The small molecule below binds the protein below.
Small molecule (SMILES): Cc1ncsc1-c1ccc([C@H](CO)NC(=O)[C@@H]2C[C@@H](O)CN2C(=O)[C@H](C(C)C)n2cc(OCCCCN3CCCN(c4nccc(-c5noc([C@@]6(C)CCCc7sc(N)c(C#N)c76)n5)n4)[C@@H](C)C3)nn2)cc1

Sequence of chain 1.F:
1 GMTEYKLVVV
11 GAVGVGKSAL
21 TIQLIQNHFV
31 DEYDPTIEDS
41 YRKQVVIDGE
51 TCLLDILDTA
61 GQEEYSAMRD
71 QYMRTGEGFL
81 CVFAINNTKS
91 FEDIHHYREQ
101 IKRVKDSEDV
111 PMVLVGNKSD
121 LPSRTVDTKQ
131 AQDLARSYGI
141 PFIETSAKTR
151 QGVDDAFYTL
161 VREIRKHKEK

Binding-site contacts:
Ligand atom N40 contacts residue TYR65 of chain 1.F at 3.6 Å.
Ligand atom N40 contacts residue ASP70 of chain 1.F at 3.4 Å (salt-bridge).
Ligand atom N19 contacts residue GLU63 of chain 1.F at 2.9 Å (salt-bridge).
Ligand atom C64 contacts residue TYR97 of chain 1.A at 3.6 Å (hydrophobic).
Ligand atom N33 contacts residue GLU63 of chain 1.F at 3.5 Å.
Ligand atom O32 contacts residue GLN100 of chain 1.F at 2.8 Å (h-bond).
Ligand atom O57 contacts residue SER110 of chain 1.A at 3.3 Å.
Ligand atom C21 contacts residue GLU63 of chain 1.F at 3.5 Å.
Ligand atom C56 contacts residue TRP87 of chain 1.A at 3.6 Å (hydrophobic).
Ligand atom C16 contacts residue GLU63 of chain 1.F at 3.5 Å.
Ligand atom O58 contacts residue ARG103 of chain 1.F at 3.6 Å.
Ligand atom C39 contacts residue GLU64 of chain 1.F at 3.4 Å.
Ligand atom C45 contacts residue TYR97 of chain 1.F at 3.4 Å (hydrophobic).
Ligand atom C37 contacts residue MET73 of chain 1.F at 3.5 Å (hydrophobic).
Ligand atom N35 contacts residue TYR97 of chain 1.F at 3.5 Å.
Ligand atom O57 contacts residue TYR111 of chain 1.A at 3.0 Å (h-bond).
Ligand atom C1 contacts residue TYR111 of chain 1.A at 3.6 Å (hydrophobic).
Ligand atom N4 contacts residue TYR111 of chain 1.A at 3.4 Å (h-bond).
Ligand atom O13 contacts residue GLU69 of chain 1.A at 3.0 Å (salt-bridge).
Ligand atom C15 contacts residue GLU63 of chain 1.F at 3.5 Å.
Ligand atom N25 contacts residue GLU63 of chain 1.F at 3.6 Å.
Ligand atom S42 contacts residue ARG103 of chain 1.F at 3.5 Å (salt-bridge).
Ligand atom N2 contacts residue TYR111 of chain 1.A at 3.3 Å.
Ligand atom O54 contacts residue TYR97 of chain 1.A at 3.2 Å (h-bond).
Ligand atom C17 contacts residue GLU63 of chain 1.F at 3.6 Å.
Ligand atom N40 contacts residue GLU64 of chain 1.F at 2.8 Å (salt-bridge).
Ligand atom C34 contacts residue TYR97 of chain 1.F at 3.5 Å (hydrophobic).
Ligand atom C14 contacts residue GLU63 of chain 1.F at 3.5 Å.
Ligand atom N27 contacts residue GLU63 of chain 1.F at 3.6 Å.
Ligand atom N38 contacts residue GLU64 of chain 1.F at 3.2 Å (salt-bridge).
Ligand atom N33 contacts residue HIS96 of chain 1.F at 2.9 Å (h-bond).
Ligand atom O32 contacts residue HIS96 of chain 1.F at 3.6 Å (h-bond).
Ligand atom C5 contacts residue TYR111 of chain 1.A at 3.3 Å (hydrophobic).
Ligand atom N3 contacts residue TYR111 of chain 1.A at 3.5 Å.
Ligand atom N33 contacts residue GLN100 of chain 1.F at 3.3 Å (h-bond).
Ligand atom C39 contacts residue ARG69 of chain 1.F at 3.6 Å.
Ligand atom N2 contacts residue GLU69 of chain 1.A at 3.6 Å.
Ligand atom C31 contacts residue GLU63 of chain 1.F at 3.5 Å.
Ligand atom N38 contacts residue ARG69 of chain 1.F at 3.4 Å (salt-bridge).
Ligand atom N38 contacts residue GLU63 of chain 1.F at 3.6 Å.

Sequence of chain 1.A:
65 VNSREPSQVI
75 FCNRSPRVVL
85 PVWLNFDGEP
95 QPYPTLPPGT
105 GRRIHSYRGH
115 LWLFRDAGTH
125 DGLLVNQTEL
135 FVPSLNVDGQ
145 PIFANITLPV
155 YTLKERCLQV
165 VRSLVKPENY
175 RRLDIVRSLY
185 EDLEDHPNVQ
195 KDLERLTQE